Binding-site contacts:
Ligand atom C4 contacts residue ASN8 of chain 2.F at 4.2 Å.
Ligand atom N2 contacts residue ASN8 of chain 2.F at 2.9 Å (h-bond).
Ligand atom O6 contacts residue VAL15 of chain 2.F at 4.0 Å.
Ligand atom C2 contacts residue SER10 of chain 2.F at 3.7 Å.
Ligand atom C2 contacts residue ASN8 of chain 2.F at 2.5 Å.
Ligand atom C5 contacts residue TYR13 of chain 2.F at 3.9 Å (hydrophobic).
Ligand atom C6 contacts residue VAL6 of chain 2.F at 4.1 Å (hydrophobic).
Ligand atom C6 contacts residue VAL15 of chain 2.F at 3.9 Å (hydrophobic).
Ligand atom C5 contacts residue VAL6 of chain 2.F at 4.3 Å (hydrophobic).
Ligand atom C3 contacts residue SER10 of chain 2.F at 4.0 Å.
Ligand atom C7 contacts residue SER9 of chain 2.F at 4.3 Å.
Ligand atom C8 contacts residue ASN8 of chain 2.F at 4.4 Å.
Ligand atom O5 contacts residue VAL6 of chain 2.F at 3.4 Å.
Ligand atom C7 contacts residue ASN8 of chain 2.F at 3.5 Å.
Ligand atom C1 contacts residue TYR13 of chain 2.F at 3.9 Å (hydrophobic).
Ligand atom O7 contacts residue ASN8 of chain 2.F at 3.5 Å (h-bond).
Ligand atom N2 contacts residue SER10 of chain 2.F at 2.9 Å (h-bond).
Ligand atom C6 contacts residue TYR13 of chain 2.F at 4.2 Å (hydrophobic).
Ligand atom O6 contacts residue VAL6 of chain 2.F at 4.1 Å.
Ligand atom C1 contacts residue SER10 of chain 2.F at 3.6 Å.
Ligand atom C1 contacts residue VAL6 of chain 2.F at 4.2 Å (hydrophobic).
Ligand atom C8 contacts residue SER9 of chain 2.F at 3.3 Å.
Ligand atom C8 contacts residue SER10 of chain 2.F at 3.8 Å.
Ligand atom O5 contacts residue ASN8 of chain 2.F at 2.3 Å (h-bond).
Ligand atom C3 contacts residue ASN8 of chain 2.F at 3.8 Å.
Ligand atom O5 contacts residue TYR13 of chain 2.F at 4.0 Å.
Ligand atom C5 contacts residue ASN8 of chain 2.F at 3.6 Å.
Ligand atom C7 contacts residue SER10 of chain 2.F at 3.8 Å.
Ligand atom C1 contacts residue ASN8 of chain 2.F at 1.4 Å.

Sequence of chain 2.F:
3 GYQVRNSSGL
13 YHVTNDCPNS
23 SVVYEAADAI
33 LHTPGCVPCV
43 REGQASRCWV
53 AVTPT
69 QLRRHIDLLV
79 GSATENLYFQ

This protein binds this small molecule.
Small molecule (SMILES): CC(=O)N[C@@H]1[C@@H](O)[C@H](O)[C@@H](CO)O[C@H]1O